Sequence of chain 1.D:
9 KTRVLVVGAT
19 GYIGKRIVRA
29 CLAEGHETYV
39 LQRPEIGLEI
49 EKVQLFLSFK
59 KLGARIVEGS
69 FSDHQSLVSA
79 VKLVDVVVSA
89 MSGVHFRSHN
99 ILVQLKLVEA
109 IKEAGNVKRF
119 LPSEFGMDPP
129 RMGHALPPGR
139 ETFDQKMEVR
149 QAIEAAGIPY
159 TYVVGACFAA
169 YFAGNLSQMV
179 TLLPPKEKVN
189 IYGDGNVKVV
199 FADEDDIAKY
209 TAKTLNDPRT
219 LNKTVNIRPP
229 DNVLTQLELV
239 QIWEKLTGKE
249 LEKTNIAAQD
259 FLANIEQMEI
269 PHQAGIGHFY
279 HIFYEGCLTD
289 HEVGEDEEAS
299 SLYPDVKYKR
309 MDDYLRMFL

Binding-site contacts:
Ligand atom OAM contacts residue PHE94 of chain 1.D at 3.6 Å.
Ligand atom CAK contacts residue NDP1 of chain 1.N at 3.0 Å.
Ligand atom OAM contacts residue TYR169 of chain 1.D at 3.8 Å.
Ligand atom CAX contacts residue ILE280 of chain 1.D at 3.8 Å (hydrophobic).
Ligand atom CAL contacts residue NDP1 of chain 1.N at 3.4 Å.
Ligand atom CAD contacts residue HIS276 of chain 1.D at 3.8 Å.
Ligand atom OAZ contacts residue MET177 of chain 1.D at 3.6 Å.
Ligand atom CAG contacts residue NDP1 of chain 1.N at 3.8 Å.
Ligand atom CAX contacts residue NDP1 of chain 1.N at 3.5 Å.
Ligand atom CAV contacts residue GLN176 of chain 1.D at 3.8 Å.
Ligand atom CAB contacts residue HIS276 of chain 1.D at 3.8 Å.
Ligand atom CAT contacts residue PHE94 of chain 1.D at 3.6 Å (hydrophobic).
Ligand atom CAR contacts residue MET177 of chain 1.D at 3.9 Å (hydrophobic).
Ligand atom OAW contacts residue MET125 of chain 1.D at 3.1 Å (h-bond).
Ligand atom CAC contacts residue HIS276 of chain 1.D at 3.5 Å.
Ligand atom OAU contacts residue MET177 of chain 1.D at 3.6 Å.
Ligand atom OAI contacts residue PHE170 of chain 1.D at 3.6 Å.
Ligand atom CAG contacts residue PHE170 of chain 1.D at 3.5 Å (hydrophobic).
Ligand atom CAV contacts residue THR179 of chain 1.D at 3.8 Å.
Ligand atom CAP contacts residue PHE277 of chain 1.D at 3.8 Å (hydrophobic).
Ligand atom OAY contacts residue GLY124 of chain 1.D at 3.4 Å.
Ligand atom CAF contacts residue NDP1 of chain 1.N at 3.8 Å.
Ligand atom CAV contacts residue ASN173 of chain 1.D at 3.4 Å.
Ligand atom CAJ contacts residue VAL92 of chain 1.D at 3.9 Å (hydrophobic).
Ligand atom OAZ contacts residue VAL178 of chain 1.D at 3.3 Å (h-bond).
Ligand atom CAH contacts residue HIS276 of chain 1.D at 3.5 Å.
Ligand atom OAI contacts residue HIS276 of chain 1.D at 3.9 Å.
Ligand atom OAW contacts residue GLY124 of chain 1.D at 3.5 Å.
Ligand atom CAL contacts residue TYR169 of chain 1.D at 3.6 Å (hydrophobic).
Ligand atom OAW contacts residue NDP1 of chain 1.N at 3.5 Å (h-bond).
Ligand atom CAA contacts residue MET125 of chain 1.D at 3.8 Å (hydrophobic).
Ligand atom CAV contacts residue TYR169 of chain 1.D at 3.3 Å (hydrophobic).
Ligand atom CAE contacts residue NDP1 of chain 1.N at 3.6 Å.
Ligand atom OAY contacts residue PHE141 of chain 1.D at 3.9 Å.
Ligand atom OAY contacts residue MET125 of chain 1.D at 2.9 Å (h-bond).
Ligand atom CAO contacts residue PHE94 of chain 1.D at 3.9 Å (hydrophobic).
Ligand atom OAU contacts residue VAL178 of chain 1.D at 3.2 Å (h-bond).
Ligand atom CAS contacts residue PHE94 of chain 1.D at 3.8 Å (hydrophobic).
Ligand atom CAF contacts residue MET125 of chain 1.D at 3.6 Å (hydrophobic).
Ligand atom OAU contacts residue LEU46 of chain 1.C at 3.7 Å.

This protein binds this small molecule.
Small molecule (SMILES): COc1cc([C@@H]2OC[C@@H]3[C@H]2CO[C@H]3c2ccc(O)c(OC)c2)ccc1O

Sequence of chain 1.C:
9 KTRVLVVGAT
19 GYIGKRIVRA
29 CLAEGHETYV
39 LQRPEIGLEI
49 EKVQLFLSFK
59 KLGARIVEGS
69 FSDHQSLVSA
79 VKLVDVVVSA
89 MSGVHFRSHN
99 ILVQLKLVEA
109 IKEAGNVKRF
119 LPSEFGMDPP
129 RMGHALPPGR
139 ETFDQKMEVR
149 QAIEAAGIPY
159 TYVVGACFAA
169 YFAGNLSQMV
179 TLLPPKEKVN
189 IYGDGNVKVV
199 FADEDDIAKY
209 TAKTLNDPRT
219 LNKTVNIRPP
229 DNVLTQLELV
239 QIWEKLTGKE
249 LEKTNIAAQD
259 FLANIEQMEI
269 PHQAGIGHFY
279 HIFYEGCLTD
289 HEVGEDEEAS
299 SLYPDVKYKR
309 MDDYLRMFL